Binding-site contacts:
Ligand atom C6 contacts residue PHE17 of chain 1.A at 3.6 Å (hydrophobic).
Ligand atom N2 contacts residue ASN73 of chain 1.A at 3.0 Å (h-bond).
Ligand atom C3 contacts residue PHE17 of chain 1.A at 3.8 Å (hydrophobic).
Ligand atom C6 contacts residue THR36 of chain 1.A at 3.7 Å.
Ligand atom C7 contacts residue ASP41 of chain 1.A at 3.6 Å.
Ligand atom C6 contacts residue PHE19 of chain 1.A at 3.6 Å (hydrophobic).
Ligand atom C3 contacts residue ASP41 of chain 1.A at 3.6 Å.
Ligand atom C7 contacts residue ASN73 of chain 1.A at 3.4 Å.
Ligand atom C5 contacts residue PHE19 of chain 1.A at 3.8 Å (hydrophobic).
Ligand atom C4 contacts residue MAN4 of chain 1.D at 3.5 Å.
Ligand atom C1 contacts residue THR75 of chain 1.A at 3.7 Å.
Ligand atom C7 contacts residue ARG77 of chain 1.A at 3.7 Å.
Ligand atom O5 contacts residue VAL40 of chain 1.A at 3.8 Å.
Ligand atom O4 contacts residue MAN4 of chain 1.D at 2.6 Å (h-bond).
Ligand atom O5 contacts residue ASN73 of chain 1.A at 2.4 Å (h-bond).
Ligand atom O5 contacts residue PHE17 of chain 1.A at 3.8 Å.
Ligand atom C1 contacts residue PHE17 of chain 1.A at 3.7 Å (hydrophobic).
Ligand atom C8 contacts residue ASP41 of chain 1.A at 3.6 Å.
Ligand atom C1 contacts residue PHE19 of chain 1.A at 3.8 Å (hydrophobic).
Ligand atom C1 contacts residue ASN73 of chain 1.A at 1.4 Å.
Ligand atom C6 contacts residue GLN71 of chain 1.A at 3.6 Å.
Ligand atom C4 contacts residue PHE17 of chain 1.A at 3.8 Å (hydrophobic).
Ligand atom O7 contacts residue ASN73 of chain 1.A at 3.4 Å (h-bond).
Ligand atom C2 contacts residue PHE17 of chain 1.A at 3.6 Å (hydrophobic).
Ligand atom O4 contacts residue LYS22 of chain 1.A at 3.3 Å (salt-bridge).
Ligand atom O7 contacts residue ARG77 of chain 1.A at 2.9 Å (salt-bridge).
Ligand atom C5 contacts residue ASN73 of chain 1.A at 3.7 Å.
Ligand atom O6 contacts residue PHE19 of chain 1.A at 3.6 Å.
Ligand atom O3 contacts residue LYS22 of chain 1.A at 2.9 Å (salt-bridge).
Ligand atom O6 contacts residue PHE17 of chain 1.A at 3.7 Å.
Ligand atom C2 contacts residue ASN73 of chain 1.A at 2.5 Å.
Ligand atom O7 contacts residue VAL40 of chain 1.A at 3.6 Å.
Ligand atom C2 contacts residue ASP41 of chain 1.A at 3.6 Å.
Ligand atom C6 contacts residue ASN73 of chain 1.A at 3.6 Å.
Ligand atom O4 contacts residue VAL40 of chain 1.A at 3.8 Å.
Ligand atom C3 contacts residue LYS22 of chain 1.A at 3.7 Å.
Ligand atom C5 contacts residue MAN4 of chain 1.D at 3.5 Å.
Ligand atom N2 contacts residue ASP41 of chain 1.A at 2.8 Å (salt-bridge).
Ligand atom C8 contacts residue ARG77 of chain 1.A at 3.6 Å.
Ligand atom O4 contacts residue BMA3 of chain 1.D at 3.7 Å.

Sequence of chain 1.A:
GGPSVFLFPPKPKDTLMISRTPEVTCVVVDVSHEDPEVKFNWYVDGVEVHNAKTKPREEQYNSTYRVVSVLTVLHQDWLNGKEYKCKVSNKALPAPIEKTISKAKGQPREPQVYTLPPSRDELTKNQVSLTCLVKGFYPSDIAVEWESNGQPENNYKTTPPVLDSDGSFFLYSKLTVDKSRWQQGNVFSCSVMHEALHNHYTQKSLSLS

A small-molecule ligand and the protein it binds are described below.
Small molecule (SMILES): CC(=O)N[C@H]1[C@H](O[C@H]2[C@H](O)[C@@H](NC(C)=O)CO[C@@H]2CO[C@@H]2O[C@@H](C)[C@@H](O)[C@@H](O)[C@@H]2O)O[C@H](CO)[C@@H](O[C@@H]2O[C@H](CO[C@H]3O[C@H](CO)[C@@H](O)[C@H](O)[C@@H]3O[C@@H]3O[C@H](CO)[C@@H](O)[C@H](O)[C@H]3NC(C)=O)[C@@H](O)[C@H](O[C@H]3O[C@H](CO)[C@@H](O)[C@H](O)[C@@H]3O[C@@H]3O[C@H](CO)[C@@H](O)[C@H](O)[C@H]3NC(C)=O)[C@@H]2O)[C@@H]1O